Binding-site contacts:
Ligand atom O6P contacts residue THR403 of chain 1.A at 3.0 Å (h-bond).
Ligand atom O4P contacts residue ARG405 of chain 1.A at 3.7 Å.
Ligand atom C6 contacts residue LEU400 of chain 1.A at 3.5 Å (hydrophobic).
Ligand atom O6 contacts residue SER406 of chain 1.A at 3.5 Å (h-bond).
Ligand atom O4P contacts residue THR403 of chain 1.A at 3.9 Å.
Ligand atom P2 contacts residue THR403 of chain 1.A at 3.5 Å.
Ligand atom O3 contacts residue LYS454 of chain 1.A at 3.8 Å.
Ligand atom C4 contacts residue LEU400 of chain 1.A at 3.2 Å (hydrophobic).
Ligand atom C1 contacts residue VAL486 of chain 1.A at 3.7 Å (hydrophobic).
Ligand atom C1 contacts residue ALA482 of chain 1.A at 3.6 Å (hydrophobic).
Ligand atom O2P contacts residue ARG457 of chain 1.A at 2.9 Å (salt-bridge).
Ligand atom O4P contacts residue SER406 of chain 1.A at 2.7 Å (h-bond).
Ligand atom O5P contacts residue ASN402 of chain 1.A at 2.7 Å (h-bond).
Ligand atom C3 contacts residue ALA482 of chain 1.A at 3.4 Å (hydrophobic).
Ligand atom P1 contacts residue LYS454 of chain 1.A at 3.8 Å.
Ligand atom O3 contacts residue ALA482 of chain 1.A at 3.0 Å (h-bond).
Ligand atom C5 contacts residue TYR489 of chain 1.A at 3.8 Å (hydrophobic).
Ligand atom O1P contacts residue LYS454 of chain 1.A at 2.7 Å (salt-bridge).
Ligand atom C1 contacts residue GLY488 of chain 1.A at 3.8 Å.
Ligand atom O4 contacts residue HIS481 of chain 1.A at 3.4 Å.
Ligand atom O6P contacts residue ARG405 of chain 1.A at 3.6 Å.
Ligand atom C6 contacts residue SER406 of chain 1.A at 3.9 Å.
Ligand atom O4P contacts residue SER401 of chain 1.A at 2.6 Å (h-bond).
Ligand atom P2 contacts residue SER401 of chain 1.A at 3.7 Å.
Ligand atom P1 contacts residue ARG457 of chain 1.A at 3.8 Å.
Ligand atom O3P contacts residue LYS454 of chain 1.A at 3.9 Å.
Ligand atom O4 contacts residue LEU400 of chain 1.A at 2.7 Å (h-bond).
Ligand atom P2 contacts residue SER406 of chain 1.A at 3.7 Å.
Ligand atom O5P contacts residue THR403 of chain 1.A at 2.9 Å (h-bond).
Ligand atom O5P contacts residue SER401 of chain 1.A at 3.7 Å.
Ligand atom O1 contacts residue GLY488 of chain 1.A at 2.9 Å (h-bond).
Ligand atom O4 contacts residue PRO490 of chain 1.A at 3.5 Å.
Ligand atom P2 contacts residue ASN402 of chain 1.A at 3.9 Å.
Ligand atom O1P contacts residue ARG457 of chain 1.A at 3.0 Å (salt-bridge).
Ligand atom O2P contacts residue ASN402 of chain 1.A at 2.9 Å (h-bond).
Ligand atom C5 contacts residue LEU400 of chain 1.A at 3.9 Å (hydrophobic).
Ligand atom O2 contacts residue ASN402 of chain 1.A at 3.6 Å.
Ligand atom O3 contacts residue HIS481 of chain 1.A at 3.6 Å.
Ligand atom O5 contacts residue TYR489 of chain 1.A at 3.4 Å (h-bond).
Ligand atom O1 contacts residue LYS487 of chain 1.A at 3.4 Å.

Sequence of chain 1.A:
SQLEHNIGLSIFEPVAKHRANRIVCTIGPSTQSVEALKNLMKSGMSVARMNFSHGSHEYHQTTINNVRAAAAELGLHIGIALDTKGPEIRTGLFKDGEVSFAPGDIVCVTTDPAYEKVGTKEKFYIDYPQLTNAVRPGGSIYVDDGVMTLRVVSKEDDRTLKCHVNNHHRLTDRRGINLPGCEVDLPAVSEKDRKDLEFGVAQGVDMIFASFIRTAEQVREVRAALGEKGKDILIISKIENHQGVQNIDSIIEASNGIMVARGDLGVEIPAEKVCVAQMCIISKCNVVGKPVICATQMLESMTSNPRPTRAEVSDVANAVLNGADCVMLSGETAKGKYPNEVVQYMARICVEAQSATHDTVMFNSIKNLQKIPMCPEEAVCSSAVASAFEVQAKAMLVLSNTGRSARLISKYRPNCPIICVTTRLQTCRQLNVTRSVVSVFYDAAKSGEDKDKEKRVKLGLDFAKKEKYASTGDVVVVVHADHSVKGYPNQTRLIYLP

A protein and the small-molecule ligand that binds it are described below.
Small molecule (SMILES): O=P(O)(O)OC[C@H]1O[C@@](CO)(OP(=O)(O)O)[C@@H](O)[C@@H]1O